Sequence of chain 1.I:
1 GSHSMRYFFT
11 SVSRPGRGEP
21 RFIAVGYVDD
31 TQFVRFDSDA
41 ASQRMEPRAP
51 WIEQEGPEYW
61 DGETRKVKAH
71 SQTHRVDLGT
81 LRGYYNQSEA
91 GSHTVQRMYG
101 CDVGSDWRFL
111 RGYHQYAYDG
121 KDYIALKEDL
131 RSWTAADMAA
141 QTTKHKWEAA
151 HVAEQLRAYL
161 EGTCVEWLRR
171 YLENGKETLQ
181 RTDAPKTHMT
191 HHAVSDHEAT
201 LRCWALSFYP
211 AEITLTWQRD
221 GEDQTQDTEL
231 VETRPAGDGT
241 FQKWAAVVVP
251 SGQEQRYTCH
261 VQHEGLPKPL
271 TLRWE

Binding-site contacts:
Ligand atom CB contacts residue TRP167 of chain 1.I at 3.6 Å (hydrophobic).
Ligand atom CD1 contacts residue MET45 of chain 1.I at 3.5 Å (hydrophobic).
Ligand atom CA contacts residue ASP77 of chain 1.I at 3.5 Å.
Ligand atom O contacts residue HIS70 of chain 1.I at 3.2 Å.
Ligand atom N contacts residue GLU63 of chain 1.I at 2.8 Å (salt-bridge).
Ligand atom CD2 contacts residue TYR7 of chain 1.I at 3.5 Å (hydrophobic).
Ligand atom N contacts residue ASP77 of chain 1.I at 2.9 Å (salt-bridge).
Ligand atom CD2 contacts residue TYR99 of chain 1.I at 3.4 Å (hydrophobic).
Ligand atom C contacts residue TYR7 of chain 1.I at 3.4 Å (hydrophobic).
Ligand atom O contacts residue THR73 of chain 1.I at 3.4 Å.
Ligand atom OXT contacts residue THR143 of chain 1.I at 2.7 Å (h-bond).
Ligand atom CD1 contacts residue TYR159 of chain 1.I at 3.4 Å (hydrophobic).
Ligand atom CA contacts residue TYR7 of chain 1.I at 3.4 Å (hydrophobic).
Ligand atom N contacts residue TYR159 of chain 1.I at 3.5 Å.
Ligand atom CA contacts residue TYR159 of chain 1.I at 3.5 Å (hydrophobic).
Ligand atom C contacts residue ASP77 of chain 1.I at 3.6 Å.
Ligand atom CB contacts residue GLU63 of chain 1.I at 3.6 Å.
Ligand atom CE1 contacts residue GLN155 of chain 1.I at 3.6 Å.
Ligand atom CA contacts residue GLU63 of chain 1.I at 3.5 Å.
Ligand atom OXT contacts residue TYR84 of chain 1.I at 2.8 Å (h-bond).
Ligand atom C contacts residue GLU63 of chain 1.I at 3.6 Å.
Ligand atom C contacts residue LYS66 of chain 1.I at 3.6 Å.
Ligand atom O contacts residue TRP147 of chain 1.I at 2.8 Å (h-bond).
Ligand atom O contacts residue TYR7 of chain 1.I at 3.6 Å.
Ligand atom CG1 contacts residue TRP147 of chain 1.I at 3.5 Å (hydrophobic).
Ligand atom N contacts residue TYR7 of chain 1.I at 2.9 Å (h-bond).
Ligand atom N contacts residue TYR171 of chain 1.I at 2.8 Å (h-bond).
Ligand atom CG2 contacts residue ASP77 of chain 1.I at 3.4 Å.
Ligand atom O contacts residue LYS146 of chain 1.I at 2.8 Å (salt-bridge).
Ligand atom CB contacts residue TYR99 of chain 1.I at 3.4 Å (hydrophobic).
Ligand atom O contacts residue LYS146 of chain 1.I at 3.6 Å.
Ligand atom CG contacts residue LYS66 of chain 1.I at 3.4 Å.
Ligand atom CG contacts residue GLU63 of chain 1.I at 3.4 Å.
Ligand atom CA contacts residue TYR171 of chain 1.I at 3.6 Å (hydrophobic).
Ligand atom O contacts residue LYS66 of chain 1.I at 2.8 Å (salt-bridge).
Ligand atom CD1 contacts residue VAL67 of chain 1.I at 3.5 Å (hydrophobic).
Ligand atom CD1 contacts residue TYR59 of chain 1.I at 3.6 Å (hydrophobic).
Ligand atom O contacts residue TYR159 of chain 1.I at 2.7 Å (h-bond).
Ligand atom CD1 contacts residue GLU63 of chain 1.I at 3.1 Å.
Ligand atom N contacts residue TYR99 of chain 1.I at 2.9 Å (h-bond).

A protein and the small-molecule ligand that binds it are described below.
Small molecule (SMILES): CC(C)C[C@H](NC(=O)[C@@H](N)CC(C)C)C(=O)N[C@@H](Cc1ccccc1)C(=O)NCC(=O)N[C@@H](Cc1ccc(O)cc1)C(=O)N1CCC[C@H]1C(=O)N[C@H](C(=O)N[C@@H](Cc1ccc(O)cc1)C(=O)N[C@H](C(=O)O)C(C)C)C(C)C